Binding-site contacts:
Ligand atom N2 contacts residue ASN12 of chain 9.E at 3.8 Å.
Ligand atom C5 contacts residue ASN12 of chain 9.E at 4.1 Å.
Ligand atom C2 contacts residue ASN12 of chain 9.E at 3.3 Å.
Ligand atom C7 contacts residue ASN12 of chain 9.E at 3.9 Å.
Ligand atom O5 contacts residue ASN12 of chain 9.E at 2.7 Å (h-bond).
Ligand atom C1 contacts residue ASN12 of chain 9.E at 2.2 Å.
Ligand atom O7 contacts residue ASN12 of chain 9.E at 3.6 Å.

A small-molecule ligand and the protein it binds are described below.
Small molecule (SMILES): CC(=O)N[C@H]1[C@H](O[C@H]2[C@H](O)[C@@H](NC(C)=O)CO[C@@H]2CO)O[C@H](CO)[C@@H](O)[C@@H]1O

Sequence of chain 9.E:
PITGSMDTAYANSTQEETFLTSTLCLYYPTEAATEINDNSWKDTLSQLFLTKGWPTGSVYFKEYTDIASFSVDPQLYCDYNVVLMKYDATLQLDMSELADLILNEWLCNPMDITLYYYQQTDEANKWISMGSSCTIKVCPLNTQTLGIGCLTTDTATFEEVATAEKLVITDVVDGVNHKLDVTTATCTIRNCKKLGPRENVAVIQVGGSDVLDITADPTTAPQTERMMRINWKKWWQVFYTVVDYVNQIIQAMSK